The protein below binds the small molecule below.
Small molecule (SMILES): CC(=O)Nc1cccc(CO)c1

Sequence of chain 1.D:
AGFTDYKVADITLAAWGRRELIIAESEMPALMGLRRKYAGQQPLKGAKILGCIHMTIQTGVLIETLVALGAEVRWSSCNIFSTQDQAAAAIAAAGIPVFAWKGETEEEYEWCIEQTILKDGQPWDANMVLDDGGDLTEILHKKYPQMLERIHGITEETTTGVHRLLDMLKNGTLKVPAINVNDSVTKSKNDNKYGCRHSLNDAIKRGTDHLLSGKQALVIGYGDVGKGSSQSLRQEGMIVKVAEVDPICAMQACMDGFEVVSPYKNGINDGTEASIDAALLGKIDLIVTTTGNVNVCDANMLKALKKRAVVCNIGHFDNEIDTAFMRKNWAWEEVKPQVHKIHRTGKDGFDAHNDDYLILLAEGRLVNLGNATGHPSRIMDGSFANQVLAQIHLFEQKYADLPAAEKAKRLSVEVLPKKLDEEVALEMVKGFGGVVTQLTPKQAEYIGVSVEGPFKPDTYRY

Binding-site contacts:
Ligand atom C07 contacts residue ASP193 of chain 1.D at 3.8 Å.
Ligand atom C12 contacts residue THR469 of chain 1.A at 3.1 Å.
Ligand atom C12 contacts residue ASP193 of chain 1.D at 3.7 Å.
Ligand atom C10 contacts residue ASP193 of chain 1.D at 3.1 Å.
Ligand atom O11 contacts residue PRO467 of chain 1.A at 3.3 Å.
Ligand atom C06 contacts residue ASP193 of chain 1.D at 4.0 Å.
Ligand atom C05 contacts residue THR469 of chain 1.A at 3.7 Å.
Ligand atom O03 contacts residue VAL425 of chain 1.D at 4.2 Å.
Ligand atom O11 contacts residue TYR470 of chain 1.A at 3.2 Å (h-bond).
Ligand atom C01 contacts residue GLU424 of chain 1.D at 4.1 Å.
Ligand atom C02 contacts residue VAL423 of chain 1.D at 4.5 Å (hydrophobic).
Ligand atom C02 contacts residue ASN190 of chain 1.D at 3.5 Å.
Ligand atom C10 contacts residue THR469 of chain 1.A at 3.5 Å.
Ligand atom C12 contacts residue ASN190 of chain 1.D at 4.0 Å.
Ligand atom O11 contacts residue THR469 of chain 1.A at 2.6 Å (h-bond).
Ligand atom C08 contacts residue ARG471 of chain 1.A at 3.7 Å.
Ligand atom C05 contacts residue ASP193 of chain 1.D at 4.0 Å.
Ligand atom C08 contacts residue THR469 of chain 1.A at 3.1 Å.
Ligand atom N04 contacts residue VAL425 of chain 1.D at 3.5 Å.
Ligand atom O03 contacts residue VAL172 of chain 1.D at 4.5 Å.
Ligand atom C10 contacts residue TYR470 of chain 1.A at 3.9 Å (hydrophobic).
Ligand atom C06 contacts residue VAL425 of chain 1.D at 3.7 Å (hydrophobic).
Ligand atom C07 contacts residue ARG471 of chain 1.A at 3.5 Å.
Ligand atom C09 contacts residue ASP193 of chain 1.D at 3.2 Å.
Ligand atom C01 contacts residue VAL425 of chain 1.D at 4.4 Å (hydrophobic).
Ligand atom C02 contacts residue VAL425 of chain 1.D at 3.8 Å (hydrophobic).
Ligand atom C06 contacts residue THR469 of chain 1.A at 4.0 Å.
Ligand atom C05 contacts residue VAL425 of chain 1.D at 3.7 Å (hydrophobic).
Ligand atom C07 contacts residue THR469 of chain 1.A at 3.8 Å.
Ligand atom N04 contacts residue THR469 of chain 1.A at 4.3 Å.
Ligand atom O03 contacts residue ASN190 of chain 1.D at 2.7 Å (h-bond).
Ligand atom N04 contacts residue ASN190 of chain 1.D at 4.2 Å.
Ligand atom C05 contacts residue ASN190 of chain 1.D at 4.2 Å.
Ligand atom C09 contacts residue THR469 of chain 1.A at 3.2 Å.
Ligand atom C01 contacts residue VAL423 of chain 1.D at 3.0 Å (hydrophobic).
Ligand atom C08 contacts residue ASP193 of chain 1.D at 3.5 Å.

Sequence of chain 1.A:
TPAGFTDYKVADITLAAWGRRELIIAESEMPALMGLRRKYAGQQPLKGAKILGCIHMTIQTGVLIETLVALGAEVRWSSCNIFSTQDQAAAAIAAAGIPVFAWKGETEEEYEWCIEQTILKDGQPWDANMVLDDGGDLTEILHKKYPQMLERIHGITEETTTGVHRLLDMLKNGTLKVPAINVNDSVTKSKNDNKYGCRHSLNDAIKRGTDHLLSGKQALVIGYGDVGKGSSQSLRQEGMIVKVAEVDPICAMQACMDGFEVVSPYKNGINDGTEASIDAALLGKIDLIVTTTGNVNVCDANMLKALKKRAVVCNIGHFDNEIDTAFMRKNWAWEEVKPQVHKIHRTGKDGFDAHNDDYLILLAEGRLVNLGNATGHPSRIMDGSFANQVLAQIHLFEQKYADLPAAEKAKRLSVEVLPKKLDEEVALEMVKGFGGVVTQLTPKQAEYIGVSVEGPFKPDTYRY